Sequence of chain 3.A:
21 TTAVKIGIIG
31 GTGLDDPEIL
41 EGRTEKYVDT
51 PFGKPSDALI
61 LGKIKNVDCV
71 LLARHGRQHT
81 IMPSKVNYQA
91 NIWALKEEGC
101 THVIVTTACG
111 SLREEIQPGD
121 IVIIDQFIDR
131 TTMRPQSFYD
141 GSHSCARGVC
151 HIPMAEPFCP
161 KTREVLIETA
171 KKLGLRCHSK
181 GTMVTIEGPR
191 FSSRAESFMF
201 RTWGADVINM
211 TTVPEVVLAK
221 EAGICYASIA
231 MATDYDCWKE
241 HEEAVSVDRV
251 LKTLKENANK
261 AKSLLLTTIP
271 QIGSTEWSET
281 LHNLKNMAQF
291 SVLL

Binding-site contacts:
Ligand atom N1 contacts residue ILE208 of chain 3.A at 3.7 Å.
Ligand atom N7 contacts residue THR233 of chain 3.A at 3.5 Å (h-bond).
Ligand atom C24 contacts residue LEU293 of chain 2.A at 3.3 Å (hydrophobic).
Ligand atom C1A contacts residue PO41 of chain 3.B at 3.2 Å.
Ligand atom C8 contacts residue ASP234 of chain 3.A at 3.6 Å.
Ligand atom N7 contacts residue ASP234 of chain 3.A at 2.8 Å (salt-bridge).
Ligand atom C3A contacts residue PO41 of chain 3.B at 3.5 Å.
Ligand atom C5 contacts residue GLY110 of chain 3.A at 3.4 Å.
Ligand atom O3A contacts residue PRO83 of chain 3.A at 3.5 Å.
Ligand atom C10 contacts residue ALA108 of chain 3.A at 3.0 Å (hydrophobic).
Ligand atom C2A contacts residue MET210 of chain 3.A at 3.6 Å (hydrophobic).
Ligand atom C23 contacts residue LEU293 of chain 2.A at 3.5 Å (hydrophobic).
Ligand atom C22 contacts residue HIS79 of chain 3.A at 3.7 Å.
Ligand atom C9 contacts residue ALA108 of chain 3.A at 3.7 Å (hydrophobic).
Ligand atom C8 contacts residue THR233 of chain 3.A at 3.4 Å.
Ligand atom C4A contacts residue PO41 of chain 3.B at 3.6 Å.
Ligand atom C20 contacts residue VAL247 of chain 3.A at 3.7 Å (hydrophobic).
Ligand atom C5A contacts residue HIS151 of chain 2.A at 3.5 Å.
Ligand atom C6 contacts residue PHE191 of chain 3.A at 3.7 Å (hydrophobic).
Ligand atom C2A contacts residue PO41 of chain 3.B at 3.6 Å.
Ligand atom C24 contacts residue HIS151 of chain 2.A at 3.6 Å.
Ligand atom N3 contacts residue ILE208 of chain 3.A at 3.6 Å.
Ligand atom C1A contacts residue THR32 of chain 3.A at 3.6 Å.
Ligand atom N3 contacts residue ASN209 of chain 3.A at 3.4 Å.
Ligand atom O3A contacts residue PO41 of chain 3.B at 2.8 Å (h-bond).
Ligand atom C3A contacts residue HIS151 of chain 2.A at 3.7 Å.
Ligand atom N1 contacts residue PHE191 of chain 3.A at 3.6 Å.
Ligand atom C10 contacts residue PO41 of chain 3.B at 3.5 Å.
Ligand atom C4 contacts residue ILE208 of chain 3.A at 3.6 Å (hydrophobic).
Ligand atom C24 contacts residue VAL149 of chain 2.A at 3.1 Å (hydrophobic).
Ligand atom N7 contacts residue GLY110 of chain 3.A at 3.3 Å (h-bond).
Ligand atom N6 contacts residue ASP234 of chain 3.A at 2.9 Å (salt-bridge).
Ligand atom C8 contacts residue CYS109 of chain 3.A at 3.5 Å (hydrophobic).
Ligand atom N6 contacts residue ASP236 of chain 3.A at 3.0 Å (salt-bridge).
Ligand atom S5A contacts residue VAL250 of chain 3.A at 3.7 Å.
Ligand atom N7 contacts residue CYS109 of chain 3.A at 3.5 Å.
Ligand atom N6 contacts residue GLY110 of chain 3.A at 3.7 Å.
Ligand atom N1A contacts residue PO41 of chain 3.B at 2.7 Å (h-bond).
Ligand atom C4A contacts residue THR32 of chain 3.A at 3.6 Å.
Ligand atom C21 contacts residue HIS79 of chain 3.A at 3.6 Å.

This protein binds this small molecule.
Small molecule (SMILES): C#CCCCSC[C@H]1CN(Cc2c[nH]c3c(N)ncnc23)C[C@@H]1O

Sequence of chain 2.A:
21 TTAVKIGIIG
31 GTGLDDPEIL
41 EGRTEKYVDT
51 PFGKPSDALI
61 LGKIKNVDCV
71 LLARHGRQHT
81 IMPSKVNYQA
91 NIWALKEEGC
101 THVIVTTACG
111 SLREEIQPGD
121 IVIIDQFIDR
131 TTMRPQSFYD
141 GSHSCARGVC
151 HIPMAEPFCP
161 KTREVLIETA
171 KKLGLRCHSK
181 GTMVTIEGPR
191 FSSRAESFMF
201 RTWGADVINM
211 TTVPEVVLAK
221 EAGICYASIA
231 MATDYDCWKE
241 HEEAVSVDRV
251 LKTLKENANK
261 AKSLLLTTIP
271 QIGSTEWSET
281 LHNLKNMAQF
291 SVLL